This protein binds this small molecule.
Small molecule (SMILES): OCCCO

Binding-site contacts:
Ligand atom O3 contacts residue LYS102 of chain 1.C at 3.7 Å.
Ligand atom C1 contacts residue ASP92 of chain 1.C at 3.7 Å.
Ligand atom O3 contacts residue VAL100 of chain 1.C at 2.8 Å (h-bond).
Ligand atom C2 contacts residue ASP92 of chain 1.C at 4.4 Å.
Ligand atom C3 contacts residue LYS102 of chain 1.C at 4.4 Å.
Ligand atom O3 contacts residue LYS105 of chain 1.C at 2.7 Å (salt-bridge).
Ligand atom C3 contacts residue LYS105 of chain 1.C at 3.9 Å.
Ligand atom C3 contacts residue ASP95 of chain 1.C at 3.3 Å.
Ligand atom C1 contacts residue ASP95 of chain 1.C at 2.9 Å.
Ligand atom C3 contacts residue PEG1 of chain 1.QC at 3.4 Å.
Ligand atom O3 contacts residue PEG1 of chain 1.QC at 3.3 Å (h-bond).
Ligand atom O1 contacts residue ASP95 of chain 1.C at 3.7 Å.
Ligand atom O1 contacts residue ASP92 of chain 1.C at 2.7 Å (salt-bridge).
Ligand atom O3 contacts residue SER101 of chain 1.C at 3.8 Å.
Ligand atom C3 contacts residue SER101 of chain 1.C at 4.2 Å.
Ligand atom C3 contacts residue VAL100 of chain 1.C at 3.0 Å (hydrophobic).
Ligand atom C2 contacts residue ASP95 of chain 1.C at 3.4 Å.

Sequence of chain 1.C:
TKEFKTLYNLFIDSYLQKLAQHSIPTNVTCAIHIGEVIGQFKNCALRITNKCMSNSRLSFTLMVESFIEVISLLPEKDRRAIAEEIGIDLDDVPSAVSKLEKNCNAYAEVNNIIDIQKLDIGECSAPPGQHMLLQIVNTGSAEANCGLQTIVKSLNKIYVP